Binding-site contacts:
Ligand atom C2 contacts residue ASN67 of chain 5.A at 2.5 Å.
Ligand atom O7 contacts residue ASN67 of chain 5.A at 4.1 Å.
Ligand atom C8 contacts residue PHE90 of chain 5.A at 3.9 Å (hydrophobic).
Ligand atom O5 contacts residue ASN67 of chain 5.A at 2.4 Å (h-bond).
Ligand atom C4 contacts residue ASN67 of chain 5.A at 4.2 Å.
Ligand atom N2 contacts residue ASN67 of chain 5.A at 2.9 Å (h-bond).
Ligand atom C8 contacts residue ASN67 of chain 5.A at 4.2 Å.
Ligand atom C1 contacts residue ASN67 of chain 5.A at 1.4 Å.
Ligand atom C7 contacts residue ASN67 of chain 5.A at 3.7 Å.
Ligand atom C3 contacts residue ASN67 of chain 5.A at 3.8 Å.
Ligand atom C8 contacts residue MET118 of chain 5.A at 4.3 Å (hydrophobic).
Ligand atom C5 contacts residue ASN67 of chain 5.A at 3.7 Å.

A protein and the small-molecule ligand that binds it are described below.
Small molecule (SMILES): CC(=O)N[C@@H]1[C@@H](O)[C@H](O)[C@@H](CO)O[C@H]1O

Sequence of chain 5.A:
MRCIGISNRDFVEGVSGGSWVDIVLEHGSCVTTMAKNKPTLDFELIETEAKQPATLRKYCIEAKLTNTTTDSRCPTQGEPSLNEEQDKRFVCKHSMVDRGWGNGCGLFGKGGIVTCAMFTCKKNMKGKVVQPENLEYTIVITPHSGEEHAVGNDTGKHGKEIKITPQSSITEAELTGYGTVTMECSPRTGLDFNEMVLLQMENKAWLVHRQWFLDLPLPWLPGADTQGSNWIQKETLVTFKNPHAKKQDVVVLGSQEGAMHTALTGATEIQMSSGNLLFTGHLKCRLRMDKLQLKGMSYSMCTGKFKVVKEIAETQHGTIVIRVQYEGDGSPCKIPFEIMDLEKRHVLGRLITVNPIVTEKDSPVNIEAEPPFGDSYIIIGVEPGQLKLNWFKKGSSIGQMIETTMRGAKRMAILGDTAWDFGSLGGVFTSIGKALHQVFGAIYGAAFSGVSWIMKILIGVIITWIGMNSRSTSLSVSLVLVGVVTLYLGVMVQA